Sequence of chain 2.A:
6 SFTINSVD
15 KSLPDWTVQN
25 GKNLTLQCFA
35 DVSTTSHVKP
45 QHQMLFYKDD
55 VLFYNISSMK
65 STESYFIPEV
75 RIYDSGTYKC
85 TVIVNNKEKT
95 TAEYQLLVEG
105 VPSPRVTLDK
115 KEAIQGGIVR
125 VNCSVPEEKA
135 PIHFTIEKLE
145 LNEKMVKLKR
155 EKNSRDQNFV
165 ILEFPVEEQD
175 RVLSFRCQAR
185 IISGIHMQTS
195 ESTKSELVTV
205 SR

Sequence of chain 1.A:
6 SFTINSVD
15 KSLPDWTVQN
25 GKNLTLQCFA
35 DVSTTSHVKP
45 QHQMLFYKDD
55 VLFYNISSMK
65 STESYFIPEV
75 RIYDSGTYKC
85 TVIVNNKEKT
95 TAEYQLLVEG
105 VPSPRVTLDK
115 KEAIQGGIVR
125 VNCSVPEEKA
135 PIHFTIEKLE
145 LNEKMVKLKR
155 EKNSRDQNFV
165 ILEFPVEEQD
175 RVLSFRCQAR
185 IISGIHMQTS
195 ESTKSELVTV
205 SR

Binding-site contacts:
Ligand atom C6 contacts residue SER128 of chain 2.A at 3.2 Å.
Ligand atom N2 contacts residue PHE163 of chain 2.A at 4.0 Å.
Ligand atom O5 contacts residue THR111 of chain 2.A at 4.4 Å.
Ligand atom O5 contacts residue SER128 of chain 2.A at 4.4 Å.
Ligand atom C8 contacts residue ASN126 of chain 2.A at 3.9 Å.
Ligand atom C4 contacts residue ASN126 of chain 2.A at 4.0 Å.
Ligand atom O6 contacts residue SER128 of chain 2.A at 3.4 Å (h-bond).
Ligand atom C6 contacts residue ASN126 of chain 2.A at 4.4 Å.
Ligand atom C1 contacts residue ASN126 of chain 2.A at 1.2 Å.
Ligand atom C2 contacts residue ASN126 of chain 2.A at 2.2 Å.
Ligand atom O6 contacts residue THR111 of chain 2.A at 3.2 Å (h-bond).
Ligand atom O7 contacts residue VAL55 of chain 1.A at 3.7 Å.
Ligand atom C5 contacts residue ASN126 of chain 2.A at 3.5 Å.
Ligand atom O6 contacts residue ASN126 of chain 2.A at 4.0 Å.
Ligand atom C7 contacts residue ILE165 of chain 2.A at 4.1 Å (hydrophobic).
Ligand atom O7 contacts residue ILE165 of chain 2.A at 3.6 Å.
Ligand atom O6 contacts residue ARG109 of chain 2.A at 4.1 Å.
Ligand atom C3 contacts residue ASN126 of chain 2.A at 3.6 Å.
Ligand atom N2 contacts residue ASN126 of chain 2.A at 2.7 Å (h-bond).
Ligand atom N2 contacts residue ILE165 of chain 2.A at 4.3 Å.
Ligand atom C7 contacts residue ASN126 of chain 2.A at 3.5 Å.
Ligand atom C5 contacts residue SER128 of chain 2.A at 3.8 Å.
Ligand atom O7 contacts residue ASN126 of chain 2.A at 4.3 Å.
Ligand atom C1 contacts residue PHE163 of chain 2.A at 4.3 Å (hydrophobic).
Ligand atom O5 contacts residue ASN126 of chain 2.A at 2.2 Å (h-bond).

This small molecule binds to this protein.
Small molecule (SMILES): CC(=O)N[C@@H]1[C@@H](O)[C@H](O)[C@@H](CO)O[C@H]1O